Sequence of chain 1.D:
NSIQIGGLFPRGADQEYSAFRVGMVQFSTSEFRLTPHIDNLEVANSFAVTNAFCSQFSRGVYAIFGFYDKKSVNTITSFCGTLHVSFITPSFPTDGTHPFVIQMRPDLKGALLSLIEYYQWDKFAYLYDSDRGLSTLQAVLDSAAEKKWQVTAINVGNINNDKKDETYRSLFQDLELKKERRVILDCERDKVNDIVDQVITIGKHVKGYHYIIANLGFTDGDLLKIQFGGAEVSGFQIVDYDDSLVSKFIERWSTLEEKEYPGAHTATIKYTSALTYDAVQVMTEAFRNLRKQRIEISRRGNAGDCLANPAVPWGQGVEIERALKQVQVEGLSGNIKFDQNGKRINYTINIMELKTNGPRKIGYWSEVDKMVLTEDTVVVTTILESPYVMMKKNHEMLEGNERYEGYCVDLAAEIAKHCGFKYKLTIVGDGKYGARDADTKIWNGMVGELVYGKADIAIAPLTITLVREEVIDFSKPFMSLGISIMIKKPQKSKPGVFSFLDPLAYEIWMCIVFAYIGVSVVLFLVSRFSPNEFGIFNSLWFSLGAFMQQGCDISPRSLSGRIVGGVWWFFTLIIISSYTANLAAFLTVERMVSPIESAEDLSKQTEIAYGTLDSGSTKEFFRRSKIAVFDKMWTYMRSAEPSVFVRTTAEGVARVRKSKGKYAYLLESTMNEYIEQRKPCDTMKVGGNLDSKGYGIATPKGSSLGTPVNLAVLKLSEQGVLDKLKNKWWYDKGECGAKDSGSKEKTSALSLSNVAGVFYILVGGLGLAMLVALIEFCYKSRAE

Binding-site contacts:
Ligand atom C contacts residue TYR441 of chain 1.D at 4.2 Å (hydrophobic).
Ligand atom CD contacts residue THR646 of chain 1.D at 3.5 Å.
Ligand atom OE2 contacts residue THR646 of chain 1.D at 3.3 Å.
Ligand atom OXT contacts residue TYR441 of chain 1.D at 3.3 Å.
Ligand atom N contacts residue THR471 of chain 1.D at 3.3 Å (h-bond).
Ligand atom OE1 contacts residue SER645 of chain 1.D at 2.7 Å (h-bond).
Ligand atom CB contacts residue TYR441 of chain 1.D at 3.8 Å (hydrophobic).
Ligand atom N contacts residue PRO469 of chain 1.D at 3.3 Å (h-bond).
Ligand atom CA contacts residue TYR441 of chain 1.D at 4.1 Å (hydrophobic).
Ligand atom CG contacts residue LEU641 of chain 1.D at 3.8 Å (hydrophobic).
Ligand atom O contacts residue THR471 of chain 1.D at 3.9 Å.
Ligand atom N contacts residue GLU696 of chain 1.D at 4.3 Å.
Ligand atom O contacts residue ARG476 of chain 1.D at 3.7 Å.
Ligand atom OXT contacts residue LEU470 of chain 1.D at 3.4 Å.
Ligand atom O contacts residue GLY644 of chain 1.D at 3.3 Å.
Ligand atom OE2 contacts residue GLU696 of chain 1.D at 3.0 Å (salt-bridge).
Ligand atom CG contacts residue SER645 of chain 1.D at 3.8 Å.
Ligand atom C contacts residue SER645 of chain 1.D at 3.7 Å.
Ligand atom C contacts residue THR471 of chain 1.D at 3.9 Å.
Ligand atom CG contacts residue GLY644 of chain 1.D at 3.7 Å.
Ligand atom CD contacts residue SER645 of chain 1.D at 3.2 Å.
Ligand atom OE2 contacts residue SER645 of chain 1.D at 3.1 Å (h-bond).
Ligand atom OE1 contacts residue GLY644 of chain 1.D at 3.2 Å.
Ligand atom N contacts residue TYR441 of chain 1.D at 3.7 Å.
Ligand atom CD contacts residue GLY644 of chain 1.D at 4.0 Å.
Ligand atom OXT contacts residue ARG476 of chain 1.D at 3.8 Å.
Ligand atom CA contacts residue THR471 of chain 1.D at 3.4 Å.
Ligand atom OE1 contacts residue THR646 of chain 1.D at 2.5 Å (h-bond).
Ligand atom CB contacts residue GLU696 of chain 1.D at 4.2 Å.
Ligand atom CA contacts residue SER645 of chain 1.D at 4.0 Å.
Ligand atom OXT contacts residue THR471 of chain 1.D at 4.1 Å.
Ligand atom O contacts residue SER645 of chain 1.D at 2.6 Å (h-bond).
Ligand atom CD contacts residue GLU696 of chain 1.D at 4.2 Å.
Ligand atom C contacts residue LEU470 of chain 1.D at 4.2 Å (hydrophobic).
Ligand atom OE1 contacts residue LEU641 of chain 1.D at 3.6 Å.
Ligand atom CA contacts residue GLU696 of chain 1.D at 4.1 Å.
Ligand atom C contacts residue GLY644 of chain 1.D at 4.0 Å.
Ligand atom OE1 contacts residue LYS647 of chain 1.D at 4.0 Å.
Ligand atom N contacts residue LEU470 of chain 1.D at 3.4 Å.
Ligand atom N contacts residue TYR723 of chain 1.D at 4.3 Å.

This protein binds this small molecule.
Small molecule (SMILES): N[C@@H](CCC(=O)O)C(=O)O